This protein binds this small molecule.
Small molecule (SMILES): CC(=O)N[C@H]1[C@H](O[C@H]2[C@H](O)[C@@H](NC(C)=O)CO[C@@H]2CO)O[C@H](CO)[C@@H](O)[C@@H]1O

Sequence of chain 18.G:
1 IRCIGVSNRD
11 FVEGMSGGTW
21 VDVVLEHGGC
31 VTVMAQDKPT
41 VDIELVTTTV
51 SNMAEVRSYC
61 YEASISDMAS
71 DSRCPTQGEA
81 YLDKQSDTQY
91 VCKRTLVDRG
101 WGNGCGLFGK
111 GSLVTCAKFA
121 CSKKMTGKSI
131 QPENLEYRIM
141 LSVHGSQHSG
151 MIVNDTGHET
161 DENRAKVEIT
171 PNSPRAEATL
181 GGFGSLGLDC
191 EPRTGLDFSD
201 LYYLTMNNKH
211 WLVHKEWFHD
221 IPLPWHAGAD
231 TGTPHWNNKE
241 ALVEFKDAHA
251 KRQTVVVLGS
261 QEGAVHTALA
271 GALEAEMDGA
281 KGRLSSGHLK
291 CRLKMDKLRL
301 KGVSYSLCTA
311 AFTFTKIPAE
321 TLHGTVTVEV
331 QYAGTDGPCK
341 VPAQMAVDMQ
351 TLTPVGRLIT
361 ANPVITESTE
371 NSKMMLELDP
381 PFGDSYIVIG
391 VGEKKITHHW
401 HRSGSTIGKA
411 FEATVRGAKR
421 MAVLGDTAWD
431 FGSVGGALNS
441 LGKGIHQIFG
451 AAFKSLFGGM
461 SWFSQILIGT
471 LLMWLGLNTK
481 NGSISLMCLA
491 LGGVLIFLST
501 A

Binding-site contacts:
Ligand atom C7 contacts residue ASN154 of chain 18.G at 3.3 Å.
Ligand atom C1 contacts residue ASN154 of chain 18.G at 3.4 Å.
Ligand atom N2 contacts residue ASN154 of chain 18.G at 3.8 Å.
Ligand atom C2 contacts residue THR156 of chain 18.G at 4.2 Å.
Ligand atom O5 contacts residue ASN154 of chain 18.G at 4.0 Å.
Ligand atom C1 contacts residue THR156 of chain 18.G at 3.6 Å.
Ligand atom C7 contacts residue THR156 of chain 18.G at 3.9 Å.
Ligand atom C8 contacts residue ASN154 of chain 18.G at 3.6 Å.
Ligand atom C2 contacts residue ASN154 of chain 18.G at 3.5 Å.
Ligand atom O7 contacts residue ASN154 of chain 18.G at 2.6 Å (h-bond).
Ligand atom C6 contacts residue MET151 of chain 18.G at 4.5 Å (hydrophobic).
Ligand atom C8 contacts residue THR156 of chain 18.G at 4.0 Å.
Ligand atom N2 contacts residue THR156 of chain 18.G at 3.6 Å (h-bond).
Ligand atom O6 contacts residue MET151 of chain 18.G at 3.4 Å.